Sequence of chain 1.C:
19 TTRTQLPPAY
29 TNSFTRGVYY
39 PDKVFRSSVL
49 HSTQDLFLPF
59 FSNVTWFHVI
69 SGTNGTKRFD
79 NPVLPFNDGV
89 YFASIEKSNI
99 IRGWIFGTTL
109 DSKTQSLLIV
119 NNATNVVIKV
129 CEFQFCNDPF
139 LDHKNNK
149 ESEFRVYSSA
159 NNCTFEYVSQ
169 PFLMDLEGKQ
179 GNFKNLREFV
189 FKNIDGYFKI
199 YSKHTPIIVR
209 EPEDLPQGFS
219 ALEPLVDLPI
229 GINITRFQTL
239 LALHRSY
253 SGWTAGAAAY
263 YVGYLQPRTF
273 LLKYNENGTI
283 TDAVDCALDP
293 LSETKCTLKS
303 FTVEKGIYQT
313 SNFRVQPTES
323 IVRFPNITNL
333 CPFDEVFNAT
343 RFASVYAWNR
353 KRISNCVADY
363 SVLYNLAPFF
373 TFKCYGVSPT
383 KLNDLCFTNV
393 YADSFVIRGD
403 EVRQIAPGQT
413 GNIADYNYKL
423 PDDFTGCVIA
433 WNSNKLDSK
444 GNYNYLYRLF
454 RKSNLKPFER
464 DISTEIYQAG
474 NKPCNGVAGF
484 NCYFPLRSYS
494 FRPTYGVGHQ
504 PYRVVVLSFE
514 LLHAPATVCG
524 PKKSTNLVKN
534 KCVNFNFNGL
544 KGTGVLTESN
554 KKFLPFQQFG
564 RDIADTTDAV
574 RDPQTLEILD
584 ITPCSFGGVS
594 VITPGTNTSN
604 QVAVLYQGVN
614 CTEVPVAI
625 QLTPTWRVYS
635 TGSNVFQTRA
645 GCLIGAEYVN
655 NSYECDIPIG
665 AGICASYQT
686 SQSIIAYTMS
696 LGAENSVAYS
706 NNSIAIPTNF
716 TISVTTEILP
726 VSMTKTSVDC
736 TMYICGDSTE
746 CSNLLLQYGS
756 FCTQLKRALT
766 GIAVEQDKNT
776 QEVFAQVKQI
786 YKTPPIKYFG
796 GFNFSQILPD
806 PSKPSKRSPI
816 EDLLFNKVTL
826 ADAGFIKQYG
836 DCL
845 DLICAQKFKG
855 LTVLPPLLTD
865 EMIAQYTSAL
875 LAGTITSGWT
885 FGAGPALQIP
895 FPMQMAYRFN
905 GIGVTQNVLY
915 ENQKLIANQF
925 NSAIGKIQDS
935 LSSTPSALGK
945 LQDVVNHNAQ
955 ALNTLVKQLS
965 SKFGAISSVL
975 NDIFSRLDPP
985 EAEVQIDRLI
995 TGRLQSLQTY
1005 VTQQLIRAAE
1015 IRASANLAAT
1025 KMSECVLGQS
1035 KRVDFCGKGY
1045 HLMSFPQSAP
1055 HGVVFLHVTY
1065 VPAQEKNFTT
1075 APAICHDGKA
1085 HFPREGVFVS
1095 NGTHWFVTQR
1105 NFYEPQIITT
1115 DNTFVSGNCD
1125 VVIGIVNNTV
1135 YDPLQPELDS

A small-molecule ligand and the protein it binds are described below.
Small molecule (SMILES): CC(=O)N[C@H]1[C@H](O[C@H]2[C@H](O)[C@@H](NC(C)=O)CO[C@@H]2CO)O[C@H](CO)[C@@H](O)[C@@H]1O

Binding-site contacts:
Ligand atom C8 contacts residue ASN1071 of chain 1.C at 4.1 Å.
Ligand atom C5 contacts residue ASN1071 of chain 1.C at 3.7 Å.
Ligand atom N2 contacts residue ALA703 of chain 1.C at 3.8 Å.
Ligand atom O4 contacts residue ALA703 of chain 1.C at 3.9 Å.
Ligand atom O5 contacts residue ASN1071 of chain 1.C at 2.4 Å (h-bond).
Ligand atom C3 contacts residue ASN1071 of chain 1.C at 3.8 Å.
Ligand atom C1 contacts residue ALA703 of chain 1.C at 4.5 Å (hydrophobic).
Ligand atom C8 contacts residue ALA703 of chain 1.C at 4.3 Å (hydrophobic).
Ligand atom C7 contacts residue ALA703 of chain 1.C at 3.5 Å (hydrophobic).
Ligand atom C1 contacts residue ASN1071 of chain 1.C at 1.4 Å.
Ligand atom O3 contacts residue ALA703 of chain 1.C at 4.5 Å.
Ligand atom C2 contacts residue ALA703 of chain 1.C at 3.9 Å (hydrophobic).
Ligand atom C4 contacts residue ASN1071 of chain 1.C at 4.2 Å.
Ligand atom C7 contacts residue ASN1071 of chain 1.C at 3.9 Å.
Ligand atom N2 contacts residue ASN1071 of chain 1.C at 2.9 Å (h-bond).
Ligand atom C2 contacts residue ASN1071 of chain 1.C at 2.4 Å.
Ligand atom O7 contacts residue ASN1071 of chain 1.C at 4.4 Å.
Ligand atom O7 contacts residue ALA703 of chain 1.C at 3.2 Å.
Ligand atom C8 contacts residue GLU1069 of chain 1.C at 4.3 Å.